Sequence of chain 2.A:
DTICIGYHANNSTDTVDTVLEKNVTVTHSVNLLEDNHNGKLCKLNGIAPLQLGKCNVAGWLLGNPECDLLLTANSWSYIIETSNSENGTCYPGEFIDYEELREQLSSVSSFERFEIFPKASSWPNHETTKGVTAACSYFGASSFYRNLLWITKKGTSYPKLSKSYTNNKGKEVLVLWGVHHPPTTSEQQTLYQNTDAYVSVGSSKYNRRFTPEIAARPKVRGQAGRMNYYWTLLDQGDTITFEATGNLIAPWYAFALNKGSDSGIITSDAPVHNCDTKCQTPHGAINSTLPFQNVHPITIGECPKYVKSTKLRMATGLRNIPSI

Binding-site contacts:
Ligand atom O5 contacts residue ASN11 of chain 2.A at 2.4 Å (h-bond).
Ligand atom C7 contacts residue ASN11 of chain 2.A at 2.8 Å.
Ligand atom C4 contacts residue ASN11 of chain 2.A at 4.3 Å.
Ligand atom C1 contacts residue ASN11 of chain 2.A at 1.5 Å.
Ligand atom C3 contacts residue ASN11 of chain 2.A at 3.8 Å.
Ligand atom C2 contacts residue ASN11 of chain 2.A at 2.5 Å.
Ligand atom O7 contacts residue ASN11 of chain 2.A at 3.1 Å (h-bond).
Ligand atom C5 contacts residue ASN11 of chain 2.A at 3.7 Å.
Ligand atom C8 contacts residue ASN11 of chain 2.A at 3.3 Å.
Ligand atom N2 contacts residue ASN11 of chain 2.A at 2.9 Å (h-bond).

A small-molecule ligand and the protein it binds are described below.
Small molecule (SMILES): CC(=O)N[C@@H]1[C@@H](O)[C@H](O)[C@@H](CO)O[C@H]1O